Binding-site contacts:
Ligand atom C04 contacts residue SER369 of chain 1.D at 3.8 Å.
Ligand atom C38 contacts residue TYR490 of chain 1.D at 3.8 Å (hydrophobic).
Ligand atom CL37 contacts residue PHE491 of chain 1.D at 3.4 Å.
Ligand atom C14 contacts residue SER376 of chain 1.D at 3.0 Å.
Ligand atom C15 contacts residue SER376 of chain 1.D at 3.3 Å.
Ligand atom N19 contacts residue SER646 of chain 1.D at 3.6 Å.
Ligand atom C18 contacts residue SER646 of chain 1.D at 3.9 Å.
Ligand atom N06 contacts residue ASN373 of chain 1.D at 2.6 Å (h-bond).
Ligand atom S16 contacts residue ASN373 of chain 1.D at 3.3 Å (h-bond).
Ligand atom C13 contacts residue SER376 of chain 1.D at 3.3 Å.
Ligand atom C39 contacts residue TYR490 of chain 1.D at 3.3 Å (hydrophobic).
Ligand atom C18 contacts residue ASN373 of chain 1.D at 3.4 Å.
Ligand atom C10 contacts residue PHE423 of chain 1.D at 3.8 Å (hydrophobic).
Ligand atom O28 contacts residue PHE448 of chain 1.D at 3.2 Å (h-bond).
Ligand atom C11 contacts residue PHE423 of chain 1.D at 3.5 Å (hydrophobic).
Ligand atom C02 contacts residue SER646 of chain 1.D at 3.5 Å.
Ligand atom S16 contacts residue SER376 of chain 1.D at 3.1 Å (h-bond).
Ligand atom C07 contacts residue ASN373 of chain 1.D at 3.6 Å.
Ligand atom C01 contacts residue PHE647 of chain 1.D at 3.8 Å (hydrophobic).
Ligand atom C02 contacts residue SER369 of chain 1.D at 3.9 Å.
Ligand atom O41 contacts residue THR426 of chain 1.D at 2.9 Å.
Ligand atom C13 contacts residue ALA380 of chain 1.D at 3.5 Å (hydrophobic).
Ligand atom C04 contacts residue ASN373 of chain 1.D at 3.0 Å.
Ligand atom O31 contacts residue TYR452 of chain 1.D at 2.7 Å.
Ligand atom CL37 contacts residue ASN373 of chain 1.D at 3.1 Å.
Ligand atom C14 contacts residue TYR377 of chain 1.D at 3.4 Å (hydrophobic).
Ligand atom C27 contacts residue TYR452 of chain 1.D at 3.7 Å (hydrophobic).
Ligand atom O28 contacts residue GLN449 of chain 1.D at 3.8 Å.
Ligand atom CL37 contacts residue TYR377 of chain 1.D at 3.9 Å.
Ligand atom C05 contacts residue ASN373 of chain 1.D at 3.2 Å.
Ligand atom C38 contacts residue PHE491 of chain 1.D at 3.8 Å (hydrophobic).
Ligand atom C20 contacts residue ASP642 of chain 1.D at 3.8 Å.
Ligand atom C12 contacts residue ALA380 of chain 1.D at 3.9 Å (hydrophobic).
Ligand atom C12 contacts residue THR419 of chain 1.D at 3.6 Å.
Ligand atom C24 contacts residue SER646 of chain 1.D at 3.4 Å.
Ligand atom C01 contacts residue SER369 of chain 1.D at 3.3 Å.
Ligand atom O42 contacts residue ASN373 of chain 1.D at 2.3 Å (h-bond).
Ligand atom S30 contacts residue TYR452 of chain 1.D at 3.8 Å.
Ligand atom O40 contacts residue TYR452 of chain 1.D at 3.5 Å.
Ligand atom CL37 contacts residue VAL374 of chain 1.D at 3.2 Å.

Sequence of chain 1.D:
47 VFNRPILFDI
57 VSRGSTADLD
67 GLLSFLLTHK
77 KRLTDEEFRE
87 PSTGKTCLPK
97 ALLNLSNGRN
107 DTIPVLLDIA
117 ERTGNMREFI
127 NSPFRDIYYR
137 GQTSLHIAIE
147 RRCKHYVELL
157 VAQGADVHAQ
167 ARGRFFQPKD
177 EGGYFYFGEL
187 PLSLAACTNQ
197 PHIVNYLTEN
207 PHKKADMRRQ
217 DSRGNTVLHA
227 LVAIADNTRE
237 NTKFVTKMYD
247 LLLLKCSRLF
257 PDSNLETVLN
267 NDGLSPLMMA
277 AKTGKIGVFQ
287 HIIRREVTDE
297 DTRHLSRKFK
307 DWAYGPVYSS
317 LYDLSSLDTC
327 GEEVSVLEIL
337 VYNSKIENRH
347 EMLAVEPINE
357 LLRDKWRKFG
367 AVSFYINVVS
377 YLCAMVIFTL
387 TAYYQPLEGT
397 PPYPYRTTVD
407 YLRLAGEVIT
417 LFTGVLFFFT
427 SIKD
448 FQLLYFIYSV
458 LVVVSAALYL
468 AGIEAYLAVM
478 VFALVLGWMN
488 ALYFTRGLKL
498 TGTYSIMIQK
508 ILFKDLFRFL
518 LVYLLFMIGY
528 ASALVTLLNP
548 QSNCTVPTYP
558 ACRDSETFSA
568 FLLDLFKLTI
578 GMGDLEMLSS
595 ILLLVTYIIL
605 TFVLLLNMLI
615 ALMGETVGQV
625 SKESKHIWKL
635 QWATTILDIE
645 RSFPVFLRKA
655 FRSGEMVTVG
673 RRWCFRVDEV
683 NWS

The protein below binds the small molecule below.
Small molecule (SMILES): CC(C)C[C@H](NC(=O)c1cc2ccccc2s1)C(=O)N1CCN(C(=O)[C@H](CO)NS(=O)(=O)c2ccc(Cl)cc2Cl)CC1